The small molecule below binds the protein below.
Small molecule (SMILES): CC(=O)OCC[N+](C)(C)C

Sequence of chain 1.H:
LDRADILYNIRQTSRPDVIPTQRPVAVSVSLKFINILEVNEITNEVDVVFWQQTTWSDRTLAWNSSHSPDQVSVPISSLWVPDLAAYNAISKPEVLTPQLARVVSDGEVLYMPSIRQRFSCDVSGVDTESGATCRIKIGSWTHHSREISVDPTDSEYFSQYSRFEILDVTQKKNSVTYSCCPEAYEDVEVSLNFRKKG

Binding-site contacts:
Ligand atom C9 contacts residue MET133 of chain 1.I at 3.9 Å (hydrophobic).
Ligand atom C8 contacts residue MET133 of chain 1.I at 4.3 Å (hydrophobic).
Ligand atom C10 contacts residue SER161 of chain 1.H at 3.8 Å.
Ligand atom C3 contacts residue TYR211 of chain 1.H at 4.5 Å (hydrophobic).
Ligand atom O7 contacts residue THR163 of chain 1.H at 4.1 Å.
Ligand atom C2 contacts residue CYS207 of chain 1.H at 4.3 Å (hydrophobic).
Ligand atom O4 contacts residue TRP162 of chain 1.H at 3.5 Å (h-bond).
Ligand atom C8 contacts residue TRP72 of chain 1.I at 4.4 Å (hydrophobic).
Ligand atom O4 contacts residue TYR211 of chain 1.H at 4.0 Å.
Ligand atom C6 contacts residue THR163 of chain 1.H at 3.9 Å.
Ligand atom N1 contacts residue TYR211 of chain 1.H at 4.4 Å.
Ligand atom C3 contacts residue TRP162 of chain 1.H at 3.2 Å (hydrophobic).
Ligand atom C10 contacts residue TYR204 of chain 1.H at 3.8 Å (hydrophobic).
Ligand atom N1 contacts residue TRP162 of chain 1.H at 3.6 Å (h-bond).
Ligand atom C10 contacts residue TRP162 of chain 1.H at 3.7 Å (hydrophobic).
Ligand atom O4 contacts residue THR163 of chain 1.H at 4.5 Å.
Ligand atom C3 contacts residue MET133 of chain 1.I at 3.7 Å (hydrophobic).
Ligand atom C3 contacts residue CYS207 of chain 1.H at 4.2 Å (hydrophobic).
Ligand atom C5 contacts residue MET133 of chain 1.I at 4.4 Å (hydrophobic).
Ligand atom C9 contacts residue TRP162 of chain 1.H at 3.4 Å (hydrophobic).
Ligand atom C10 contacts residue TYR211 of chain 1.H at 3.6 Å (hydrophobic).
Ligand atom O4 contacts residue CYS207 of chain 1.H at 3.9 Å.
Ligand atom C10 contacts residue TYR108 of chain 1.H at 3.2 Å (hydrophobic).
Ligand atom O7 contacts residue TRP162 of chain 1.H at 3.5 Å (h-bond).
Ligand atom N1 contacts residue TYR204 of chain 1.H at 4.3 Å.
Ligand atom C3 contacts residue CYS206 of chain 1.H at 4.4 Å (hydrophobic).
Ligand atom C2 contacts residue TRP162 of chain 1.H at 3.2 Å (hydrophobic).
Ligand atom O4 contacts residue MET133 of chain 1.I at 4.5 Å.
Ligand atom C6 contacts residue ARG123 of chain 1.I at 3.9 Å.
Ligand atom C8 contacts residue TYR204 of chain 1.H at 3.4 Å (hydrophobic).
Ligand atom C5 contacts residue THR163 of chain 1.H at 4.1 Å.
Ligand atom C5 contacts residue TRP162 of chain 1.H at 3.6 Å (hydrophobic).
Ligand atom O7 contacts residue MET133 of chain 1.I at 3.7 Å.
Ligand atom C6 contacts residue LEU131 of chain 1.I at 4.0 Å (hydrophobic).
Ligand atom C2 contacts residue TYR211 of chain 1.H at 3.6 Å (hydrophobic).

Sequence of chain 1.I:
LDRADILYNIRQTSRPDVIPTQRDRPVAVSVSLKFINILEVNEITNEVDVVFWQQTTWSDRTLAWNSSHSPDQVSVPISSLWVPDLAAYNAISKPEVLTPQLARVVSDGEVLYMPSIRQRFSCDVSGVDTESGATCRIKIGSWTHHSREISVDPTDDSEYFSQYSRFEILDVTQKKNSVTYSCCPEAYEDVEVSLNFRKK